Sequence of chain 1.D:
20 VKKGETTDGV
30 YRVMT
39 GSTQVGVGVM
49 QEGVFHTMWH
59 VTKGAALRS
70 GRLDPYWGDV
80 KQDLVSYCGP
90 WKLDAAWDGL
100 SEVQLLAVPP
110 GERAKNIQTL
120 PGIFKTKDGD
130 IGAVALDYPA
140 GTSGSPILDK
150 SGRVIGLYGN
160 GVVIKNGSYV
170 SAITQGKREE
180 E

A small-molecule ligand and the protein it binds are described below.
Small molecule (SMILES): NCCCC[C@H](NC(=O)[C@H](N)CCCN=C(N)N)C(=O)N[C@@H](CCCN)C(=O)N[C@@H](CCCN=C(N)N)C(=O)O

Sequence of chain 1.C:
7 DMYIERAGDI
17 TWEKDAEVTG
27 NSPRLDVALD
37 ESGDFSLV

Binding-site contacts:
Ligand atom CG contacts residue TYR137 of chain 1.D at 3.7 Å (hydrophobic).
Ligand atom NH2 contacts residue ASP136 of chain 1.D at 2.8 Å (salt-bridge).
Ligand atom CG contacts residue ASN159 of chain 1.D at 3.2 Å.
Ligand atom OXT contacts residue HIS58 of chain 1.D at 3.1 Å (h-bond).
Ligand atom OXT contacts residue SER142 of chain 1.D at 3.2 Å (h-bond).
Ligand atom CZ contacts residue TYR168 of chain 1.D at 3.7 Å (hydrophobic).
Ligand atom C contacts residue SER142 of chain 1.D at 2.8 Å.
Ligand atom O contacts residue TYR168 of chain 1.D at 2.9 Å (h-bond).
Ligand atom NE contacts residue ASP40 of chain 1.C at 2.7 Å (salt-bridge).
Ligand atom CD contacts residue PHE41 of chain 1.C at 3.3 Å (hydrophobic).
Ligand atom NH2 contacts residue TYR137 of chain 1.D at 2.9 Å (h-bond).
Ligand atom O contacts residue ALA139 of chain 1.D at 3.1 Å.
Ligand atom CZ contacts residue ASP136 of chain 1.D at 3.8 Å.
Ligand atom NZ contacts residue PHE41 of chain 1.C at 2.7 Å (h-bond).
Ligand atom CG contacts residue TYR168 of chain 1.D at 3.5 Å (hydrophobic).
Ligand atom O contacts residue SER142 of chain 1.D at 2.9 Å (h-bond).
Ligand atom CA contacts residue SER142 of chain 1.D at 3.2 Å.
Ligand atom C contacts residue ALA139 of chain 1.D at 3.5 Å (hydrophobic).
Ligand atom CA contacts residue GLY158 of chain 1.D at 3.3 Å.
Ligand atom O contacts residue PRO138 of chain 1.D at 3.6 Å.
Ligand atom N contacts residue SER142 of chain 1.D at 3.1 Å (h-bond).
Ligand atom N contacts residue GLY158 of chain 1.D at 3.0 Å (h-bond).
Ligand atom CB contacts residue HIS58 of chain 1.D at 3.7 Å.
Ligand atom NH2 contacts residue TYR168 of chain 1.D at 3.7 Å.
Ligand atom CA contacts residue GLY160 of chain 1.D at 3.8 Å.
Ligand atom CB contacts residue GLY160 of chain 1.D at 3.1 Å.
Ligand atom O contacts residue GLY160 of chain 1.D at 3.0 Å (h-bond).
Ligand atom CB contacts residue SER142 of chain 1.D at 3.4 Å.
Ligand atom N contacts residue HIS58 of chain 1.D at 3.7 Å.
Ligand atom O contacts residue GLY158 of chain 1.D at 3.6 Å.
Ligand atom C contacts residue GLY140 of chain 1.D at 3.6 Å.
Ligand atom O contacts residue GLY140 of chain 1.D at 2.7 Å (h-bond).
Ligand atom C contacts residue GLY158 of chain 1.D at 3.6 Å.
Ligand atom NE contacts residue GLY39 of chain 1.C at 3.0 Å (h-bond).
Ligand atom CE contacts residue PHE41 of chain 1.C at 3.2 Å (hydrophobic).
Ligand atom O contacts residue THR141 of chain 1.D at 3.5 Å (h-bond).
Ligand atom CD contacts residue ASP40 of chain 1.C at 3.5 Å.
Ligand atom CD contacts residue ASN159 of chain 1.D at 3.3 Å.
Ligand atom NE contacts residue ASN159 of chain 1.D at 2.8 Å (h-bond).
Ligand atom NH1 contacts residue TYR168 of chain 1.D at 3.7 Å.